Sequence of chain 1.B:
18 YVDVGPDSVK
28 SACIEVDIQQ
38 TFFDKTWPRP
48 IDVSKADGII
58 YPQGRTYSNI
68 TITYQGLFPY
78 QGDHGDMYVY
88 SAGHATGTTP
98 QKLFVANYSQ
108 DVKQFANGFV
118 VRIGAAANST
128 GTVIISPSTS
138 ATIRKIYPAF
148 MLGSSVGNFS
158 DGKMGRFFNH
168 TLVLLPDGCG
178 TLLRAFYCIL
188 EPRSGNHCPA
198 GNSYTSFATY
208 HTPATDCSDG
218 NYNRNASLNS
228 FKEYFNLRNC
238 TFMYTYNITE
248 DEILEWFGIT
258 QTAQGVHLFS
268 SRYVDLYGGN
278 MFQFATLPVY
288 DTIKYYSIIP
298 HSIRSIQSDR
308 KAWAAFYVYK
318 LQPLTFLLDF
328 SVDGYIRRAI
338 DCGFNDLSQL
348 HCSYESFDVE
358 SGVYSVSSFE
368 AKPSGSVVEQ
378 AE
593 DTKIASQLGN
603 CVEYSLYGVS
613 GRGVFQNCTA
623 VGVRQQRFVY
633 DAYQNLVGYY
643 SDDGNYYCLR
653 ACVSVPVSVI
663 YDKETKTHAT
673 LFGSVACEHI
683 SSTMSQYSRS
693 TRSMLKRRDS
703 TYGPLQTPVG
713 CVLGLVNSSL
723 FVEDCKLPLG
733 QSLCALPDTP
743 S

Binding-site contacts:
Ligand atom O6 contacts residue ASN155 of chain 1.B at 4.3 Å.
Ligand atom C8 contacts residue GLY154 of chain 1.B at 3.8 Å.
Ligand atom C5 contacts residue ASN155 of chain 1.B at 3.6 Å.
Ligand atom C3 contacts residue ASN155 of chain 1.B at 3.8 Å.
Ligand atom C1 contacts residue ASN155 of chain 1.B at 1.4 Å.
Ligand atom C1 contacts residue MET161 of chain 1.B at 4.3 Å (hydrophobic).
Ligand atom N2 contacts residue ASN155 of chain 1.B at 3.0 Å (h-bond).
Ligand atom C7 contacts residue VAL153 of chain 1.B at 4.3 Å (hydrophobic).
Ligand atom C2 contacts residue ASN155 of chain 1.B at 2.5 Å.
Ligand atom C7 contacts residue ASN155 of chain 1.B at 4.1 Å.
Ligand atom C8 contacts residue VAL153 of chain 1.B at 3.3 Å (hydrophobic).
Ligand atom C4 contacts residue ASN155 of chain 1.B at 4.2 Å.
Ligand atom N2 contacts residue GLY154 of chain 1.B at 4.3 Å.
Ligand atom C7 contacts residue GLY154 of chain 1.B at 4.2 Å.
Ligand atom O5 contacts residue ASN155 of chain 1.B at 2.3 Å (h-bond).

A protein and the small-molecule ligand that binds it are described below.
Small molecule (SMILES): CC(=O)N[C@@H]1[C@@H](O)[C@H](O)[C@@H](CO)O[C@H]1O